Sequence of chain 1.B:
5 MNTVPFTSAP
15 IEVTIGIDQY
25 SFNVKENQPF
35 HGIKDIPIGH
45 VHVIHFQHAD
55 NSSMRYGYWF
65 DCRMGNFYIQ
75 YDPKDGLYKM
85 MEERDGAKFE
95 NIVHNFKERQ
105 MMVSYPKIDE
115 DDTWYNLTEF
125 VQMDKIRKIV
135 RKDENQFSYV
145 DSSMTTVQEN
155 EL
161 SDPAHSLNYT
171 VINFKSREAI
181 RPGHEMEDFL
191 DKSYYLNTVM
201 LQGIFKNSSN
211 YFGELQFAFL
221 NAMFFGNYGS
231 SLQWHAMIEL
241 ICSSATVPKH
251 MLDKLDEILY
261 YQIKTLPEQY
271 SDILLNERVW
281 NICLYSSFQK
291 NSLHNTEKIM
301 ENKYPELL

A small-molecule ligand and the protein it binds are described below.
Small molecule (SMILES): CC[C@@H](C#N)NC(=O)c1ccccc1

Binding-site contacts:
Ligand atom C10 contacts residue PHE224 of chain 1.B at 4.4 Å (hydrophobic).
Ligand atom C5 contacts residue PHE224 of chain 1.B at 4.2 Å (hydrophobic).
Ligand atom C contacts residue ILE273 of chain 1.B at 3.4 Å (hydrophobic).
Ligand atom C5 contacts residue ARG59 of chain 1.B at 4.1 Å.
Ligand atom C3 contacts residue PHE225 of chain 1.B at 3.7 Å (hydrophobic).
Ligand atom C3 contacts residue ARG59 of chain 1.B at 4.1 Å.
Ligand atom C7 contacts residue PRO267 of chain 1.B at 4.3 Å (hydrophobic).
Ligand atom C contacts residue TYR270 of chain 1.B at 3.8 Å (hydrophobic).
Ligand atom C2 contacts residue TYR270 of chain 1.B at 4.1 Å (hydrophobic).
Ligand atom C contacts residue LEU274 of chain 1.B at 3.8 Å (hydrophobic).
Ligand atom C contacts residue GLY226 of chain 1.B at 4.0 Å.
Ligand atom N contacts residue ARG59 of chain 1.B at 3.6 Å.
Ligand atom C3 contacts residue PHE224 of chain 1.B at 4.1 Å (hydrophobic).
Ligand atom C5 contacts residue TYR270 of chain 1.B at 3.7 Å (hydrophobic).
Ligand atom N contacts residue PHE224 of chain 1.B at 4.1 Å.
Ligand atom C9 contacts residue ARG59 of chain 1.B at 3.8 Å.
Ligand atom C3 contacts residue GLY226 of chain 1.B at 3.3 Å.
Ligand atom N1 contacts residue TYR270 of chain 1.B at 3.5 Å.
Ligand atom O contacts residue TYR270 of chain 1.B at 3.5 Å (h-bond).
Ligand atom C4 contacts residue PHE224 of chain 1.B at 4.0 Å (hydrophobic).
Ligand atom C8 contacts residue PHE224 of chain 1.B at 3.9 Å (hydrophobic).
Ligand atom N contacts residue GLY226 of chain 1.B at 3.2 Å (h-bond).
Ligand atom C4 contacts residue TYR270 of chain 1.B at 3.4 Å (hydrophobic).
Ligand atom C4 contacts residue ARG59 of chain 1.B at 3.9 Å.
Ligand atom C7 contacts residue MET223 of chain 1.B at 4.3 Å (hydrophobic).
Ligand atom C6 contacts residue TYR270 of chain 1.B at 3.7 Å (hydrophobic).
Ligand atom N1 contacts residue PHE224 of chain 1.B at 3.9 Å.
Ligand atom N1 contacts residue MET223 of chain 1.B at 2.7 Å (h-bond).
Ligand atom C7 contacts residue PHE224 of chain 1.B at 3.9 Å (hydrophobic).
Ligand atom C2 contacts residue MET223 of chain 1.B at 3.2 Å (hydrophobic).
Ligand atom C1 contacts residue MET223 of chain 1.B at 4.3 Å (hydrophobic).
Ligand atom C6 contacts residue MET223 of chain 1.B at 3.5 Å (hydrophobic).
Ligand atom C1 contacts residue TYR270 of chain 1.B at 3.2 Å (hydrophobic).
Ligand atom C2 contacts residue GLY226 of chain 1.B at 3.8 Å.
Ligand atom C10 contacts residue ARG59 of chain 1.B at 3.4 Å.
Ligand atom N contacts residue PHE225 of chain 1.B at 3.2 Å.
Ligand atom C4 contacts residue MET223 of chain 1.B at 3.8 Å (hydrophobic).
Ligand atom C5 contacts residue MET223 of chain 1.B at 4.0 Å (hydrophobic).
Ligand atom C3 contacts residue MET223 of chain 1.B at 4.1 Å (hydrophobic).
Ligand atom O contacts residue ARG59 of chain 1.B at 3.4 Å.